Sequence of chain 1.C:
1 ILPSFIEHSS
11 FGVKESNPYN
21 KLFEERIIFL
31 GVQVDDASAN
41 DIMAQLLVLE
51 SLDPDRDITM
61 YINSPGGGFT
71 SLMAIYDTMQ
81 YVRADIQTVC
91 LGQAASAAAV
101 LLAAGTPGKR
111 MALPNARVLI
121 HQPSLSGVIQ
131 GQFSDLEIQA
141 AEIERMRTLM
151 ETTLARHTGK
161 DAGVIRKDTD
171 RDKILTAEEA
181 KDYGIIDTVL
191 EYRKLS

Binding-site contacts:
Ligand atom F2 contacts residue THR78 of chain 1.B at 3.8 Å.
Ligand atom N contacts residue TYR81 of chain 1.B at 3.6 Å.
Ligand atom F1 contacts residue LEU47 of chain 1.B at 3.6 Å.
Ligand atom CG contacts residue MET111 of chain 1.C at 3.7 Å (hydrophobic).
Ligand atom CZ contacts residue THR78 of chain 1.B at 3.6 Å.
Ligand atom O contacts residue TYR81 of chain 1.B at 3.4 Å (h-bond).
Ligand atom O contacts residue GLN87 of chain 1.C at 3.2 Å (h-bond).
Ligand atom O contacts residue TYR61 of chain 1.C at 2.9 Å (h-bond).
Ligand atom O contacts residue TYR81 of chain 1.B at 3.6 Å.
Ligand atom CE contacts residue MET111 of chain 1.C at 3.8 Å (hydrophobic).
Ligand atom CB contacts residue GLN87 of chain 1.C at 3.2 Å.
Ligand atom CE contacts residue LEU190 of chain 1.C at 3.8 Å (hydrophobic).
Ligand atom C1 contacts residue SER51 of chain 1.B at 3.6 Å.
Ligand atom CD contacts residue ARG193 of chain 1.C at 3.6 Å.
Ligand atom CD2 contacts residue TYR81 of chain 1.B at 3.1 Å (hydrophobic).
Ligand atom CG contacts residue ARG193 of chain 1.C at 3.8 Å.
Ligand atom F1 contacts residue LEU91 of chain 1.C at 3.1 Å.
Ligand atom C1 contacts residue LYS21 of chain 1.C at 3.3 Å.
Ligand atom CD1 contacts residue TYR61 of chain 1.C at 3.3 Å (hydrophobic).
Ligand atom CB contacts residue MET111 of chain 1.C at 3.5 Å (hydrophobic).
Ligand atom C2 contacts residue SER51 of chain 1.B at 3.5 Å.
Ligand atom CZ contacts residue LEU91 of chain 1.C at 3.8 Å (hydrophobic).
Ligand atom CB contacts residue TYR61 of chain 1.C at 3.6 Å (hydrophobic).
Ligand atom N contacts residue TYR61 of chain 1.C at 2.9 Å (h-bond).
Ligand atom C6 contacts residue TYR61 of chain 1.C at 3.6 Å (hydrophobic).
Ligand atom CE1 contacts residue LEU91 of chain 1.C at 3.5 Å (hydrophobic).
Ligand atom CE contacts residue GLU25 of chain 1.C at 2.6 Å.
Ligand atom CE2 contacts residue LEU113 of chain 1.C at 3.7 Å (hydrophobic).
Ligand atom CE2 contacts residue TYR81 of chain 1.B at 3.4 Å (hydrophobic).
Ligand atom F2 contacts residue TYR81 of chain 1.B at 2.6 Å.
Ligand atom F1 contacts residue TYR61 of chain 1.C at 3.6 Å.
Ligand atom C3 contacts residue SER51 of chain 1.B at 3.6 Å.
Ligand atom F2 contacts residue LEU113 of chain 1.C at 3.4 Å.
Ligand atom C2 contacts residue GLU25 of chain 1.C at 3.4 Å.
Ligand atom CA contacts residue TYR81 of chain 1.B at 3.7 Å (hydrophobic).
Ligand atom CA contacts residue GLN87 of chain 1.C at 3.0 Å.
Ligand atom C7 contacts residue TYR61 of chain 1.C at 3.7 Å (hydrophobic).
Ligand atom CD contacts residue ILE27 of chain 1.C at 3.8 Å (hydrophobic).
Ligand atom CD contacts residue MET111 of chain 1.C at 3.5 Å (hydrophobic).
Ligand atom C contacts residue TYR81 of chain 1.B at 3.4 Å (hydrophobic).

Sequence of chain 1.B:
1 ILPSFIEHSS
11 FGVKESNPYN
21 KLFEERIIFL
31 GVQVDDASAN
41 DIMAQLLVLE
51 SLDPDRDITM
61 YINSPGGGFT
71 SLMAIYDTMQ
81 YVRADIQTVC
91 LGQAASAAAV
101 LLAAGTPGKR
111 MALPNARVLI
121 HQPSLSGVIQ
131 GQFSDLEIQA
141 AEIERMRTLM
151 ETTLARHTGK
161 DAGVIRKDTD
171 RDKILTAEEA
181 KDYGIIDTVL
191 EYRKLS

The protein below binds the small molecule below.
Small molecule (SMILES): CC/C=C/C=C/C(=O)N[C@@H](Cc1cc(F)cc(F)c1)C(=O)N[C@@H]1C(=O)N2CCC[C@H]2C(=O)N2CCCC[C@H]2C(=O)N[C@@H](C)C(=O)N2C[C@H](C)C[C@H]2C(=O)O[C@H]1C